The protein below binds the small molecule below.
Small molecule (SMILES): CC(=O)N[C@@H]1[C@@H](O)[C@H](O)[C@@H](CO)O[C@H]1O

Sequence of chain 1.C:
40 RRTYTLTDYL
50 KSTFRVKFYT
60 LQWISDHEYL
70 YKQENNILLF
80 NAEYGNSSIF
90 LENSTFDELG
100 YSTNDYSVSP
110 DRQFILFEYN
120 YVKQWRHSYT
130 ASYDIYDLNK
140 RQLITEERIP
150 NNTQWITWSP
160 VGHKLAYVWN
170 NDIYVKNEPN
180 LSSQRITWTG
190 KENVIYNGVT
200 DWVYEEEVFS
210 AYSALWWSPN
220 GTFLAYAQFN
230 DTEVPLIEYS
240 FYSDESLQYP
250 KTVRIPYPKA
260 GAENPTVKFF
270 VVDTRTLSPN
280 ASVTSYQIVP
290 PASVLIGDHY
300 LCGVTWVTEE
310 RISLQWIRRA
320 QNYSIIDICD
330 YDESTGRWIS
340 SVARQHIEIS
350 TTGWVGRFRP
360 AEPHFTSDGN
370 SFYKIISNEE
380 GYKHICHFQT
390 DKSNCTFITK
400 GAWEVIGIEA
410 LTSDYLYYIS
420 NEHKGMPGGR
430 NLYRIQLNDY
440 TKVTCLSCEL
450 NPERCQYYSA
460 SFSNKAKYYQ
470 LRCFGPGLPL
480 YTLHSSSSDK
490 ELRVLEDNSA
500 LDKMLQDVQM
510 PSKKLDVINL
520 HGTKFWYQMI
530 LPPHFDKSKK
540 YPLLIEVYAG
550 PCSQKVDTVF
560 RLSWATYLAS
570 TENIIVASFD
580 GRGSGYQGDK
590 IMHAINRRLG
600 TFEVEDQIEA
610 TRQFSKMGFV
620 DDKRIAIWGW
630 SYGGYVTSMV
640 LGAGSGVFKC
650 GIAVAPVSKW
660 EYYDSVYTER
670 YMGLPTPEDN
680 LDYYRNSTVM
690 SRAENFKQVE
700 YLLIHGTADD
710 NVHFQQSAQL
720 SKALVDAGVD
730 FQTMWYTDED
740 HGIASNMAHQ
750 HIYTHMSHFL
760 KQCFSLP

Binding-site contacts:
Ligand atom C8 contacts residue SER349 of chain 1.C at 3.9 Å.
Ligand atom O5 contacts residue ASN321 of chain 1.C at 2.4 Å (h-bond).
Ligand atom O7 contacts residue ASN321 of chain 1.C at 3.6 Å (h-bond).
Ligand atom C7 contacts residue SER349 of chain 1.C at 4.5 Å.
Ligand atom O5 contacts residue ALA319 of chain 1.C at 4.1 Å.
Ligand atom O7 contacts residue ARG317 of chain 1.C at 4.3 Å.
Ligand atom C8 contacts residue THR350 of chain 1.C at 4.3 Å.
Ligand atom C3 contacts residue ASN321 of chain 1.C at 3.8 Å.
Ligand atom C8 contacts residue ASN321 of chain 1.C at 4.3 Å.
Ligand atom O6 contacts residue ASP678 of chain 1.C at 4.2 Å.
Ligand atom C8 contacts residue ILE348 of chain 1.C at 4.5 Å (hydrophobic).
Ligand atom C4 contacts residue ASN321 of chain 1.C at 4.2 Å.
Ligand atom N2 contacts residue ASN321 of chain 1.C at 2.9 Å (h-bond).
Ligand atom C1 contacts residue ALA319 of chain 1.C at 4.4 Å (hydrophobic).
Ligand atom C5 contacts residue ALA319 of chain 1.C at 4.4 Å (hydrophobic).
Ligand atom C5 contacts residue ASN321 of chain 1.C at 3.7 Å.
Ligand atom C1 contacts residue ASN321 of chain 1.C at 1.4 Å.
Ligand atom C2 contacts residue ASN321 of chain 1.C at 2.5 Å.
Ligand atom C7 contacts residue ASN321 of chain 1.C at 3.4 Å.